Binding-site contacts:
Ligand atom C3 contacts residue MET186 of chain 1.E at 3.9 Å (hydrophobic).
Ligand atom C14 contacts residue VAL227 of chain 1.E at 3.9 Å (hydrophobic).
Ligand atom C3 contacts residue SER223 of chain 1.E at 3.4 Å.
Ligand atom O3 contacts residue PHE122 of chain 1.E at 3.0 Å.
Ligand atom C17 contacts residue TYR183 of chain 1.E at 3.3 Å (hydrophobic).
Ligand atom C6 contacts residue MET186 of chain 1.E at 3.6 Å (hydrophobic).
Ligand atom C1 contacts residue NAP1 of chain 1.AA at 3.3 Å.
Ligand atom C10 contacts residue NAP1 of chain 1.AA at 3.5 Å.
Ligand atom C4 contacts residue SER223 of chain 1.E at 3.5 Å.
Ligand atom N contacts residue ALA123 of chain 1.E at 3.3 Å (h-bond).
Ligand atom C15 contacts residue VAL227 of chain 1.E at 3.5 Å (hydrophobic).
Ligand atom C16 contacts residue ASN182 of chain 1.E at 3.8 Å.
Ligand atom C contacts residue NAP1 of chain 1.AA at 3.4 Å.
Ligand atom C5 contacts residue MET186 of chain 1.E at 3.5 Å (hydrophobic).
Ligand atom O3 contacts residue ALA123 of chain 1.E at 2.9 Å (h-bond).
Ligand atom C4 contacts residue MET186 of chain 1.E at 3.6 Å (hydrophobic).
Ligand atom O2 contacts residue LEU128 of chain 1.E at 3.5 Å.
Ligand atom N contacts residue PHE122 of chain 1.E at 3.8 Å.
Ligand atom C2 contacts residue NAP1 of chain 1.AA at 3.7 Å.
Ligand atom C16 contacts residue GLN181 of chain 1.E at 3.1 Å.
Ligand atom C9 contacts residue NAP1 of chain 1.AA at 3.2 Å.
Ligand atom C12 contacts residue TYR173 of chain 1.E at 3.8 Å (hydrophobic).
Ligand atom C2 contacts residue SER223 of chain 1.E at 3.6 Å.
Ligand atom C13 contacts residue TYR173 of chain 1.E at 3.6 Å (hydrophobic).
Ligand atom O2 contacts residue ALA123 of chain 1.E at 3.0 Å (h-bond).
Ligand atom C16 contacts residue GLY228 of chain 1.E at 3.5 Å.
Ligand atom O contacts residue NAP1 of chain 1.AA at 2.5 Å (h-bond).
Ligand atom O1 contacts residue NAP1 of chain 1.AA at 3.1 Å.
Ligand atom C17 contacts residue NAP1 of chain 1.AA at 3.5 Å.
Ligand atom C16 contacts residue VAL227 of chain 1.E at 3.5 Å (hydrophobic).
Ligand atom C11 contacts residue NAP1 of chain 1.AA at 3.5 Å.
Ligand atom C13 contacts residue ILE233 of chain 1.E at 3.7 Å (hydrophobic).
Ligand atom C4 contacts residue ALA121 of chain 1.E at 3.5 Å (hydrophobic).
Ligand atom C8 contacts residue ALA224 of chain 1.E at 3.7 Å (hydrophobic).
Ligand atom C14 contacts residue ILE233 of chain 1.E at 3.8 Å (hydrophobic).
Ligand atom O contacts residue LYS190 of chain 1.E at 3.7 Å.
Ligand atom O1 contacts residue SER223 of chain 1.E at 3.8 Å.
Ligand atom C contacts residue TYR183 of chain 1.E at 3.4 Å (hydrophobic).
Ligand atom O contacts residue TYR183 of chain 1.E at 2.6 Å (h-bond).
Ligand atom C8 contacts residue NAP1 of chain 1.AA at 3.5 Å.

This small molecule binds to this protein.
Small molecule (SMILES): CCCCCCc1ccc(Oc2ccc([N+](=O)[O-])cc2)c(O)c1

Sequence of chain 1.E:
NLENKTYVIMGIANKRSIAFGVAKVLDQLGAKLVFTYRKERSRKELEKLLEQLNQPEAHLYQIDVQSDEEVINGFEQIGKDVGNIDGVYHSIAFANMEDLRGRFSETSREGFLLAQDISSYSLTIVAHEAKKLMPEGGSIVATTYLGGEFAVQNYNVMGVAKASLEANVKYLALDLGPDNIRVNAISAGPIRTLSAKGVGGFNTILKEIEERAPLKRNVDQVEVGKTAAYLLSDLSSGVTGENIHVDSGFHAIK